Sequence of chain 4.A:
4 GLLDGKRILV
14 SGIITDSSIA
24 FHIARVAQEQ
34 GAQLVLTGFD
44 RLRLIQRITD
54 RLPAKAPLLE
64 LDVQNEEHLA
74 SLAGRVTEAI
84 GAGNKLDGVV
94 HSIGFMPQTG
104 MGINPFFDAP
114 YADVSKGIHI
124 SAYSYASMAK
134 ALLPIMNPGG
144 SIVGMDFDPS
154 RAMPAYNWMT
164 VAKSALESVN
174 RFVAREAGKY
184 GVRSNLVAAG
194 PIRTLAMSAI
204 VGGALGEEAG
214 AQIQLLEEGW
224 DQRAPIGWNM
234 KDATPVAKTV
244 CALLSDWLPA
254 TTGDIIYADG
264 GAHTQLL

A protein and the small-molecule ligand that binds it are described below.
Small molecule (SMILES): O=C(O)/C=C/c1cccc(C(F)(F)F)c1

Binding-site contacts:
Ligand atom C12 contacts residue PHE150 of chain 4.A at 4.0 Å (hydrophobic).
Ligand atom C12 contacts residue LEU219 of chain 4.A at 3.7 Å (hydrophobic).
Ligand atom C05 contacts residue TYR159 of chain 4.A at 3.7 Å (hydrophobic).
Ligand atom C08 contacts residue MET200 of chain 4.A at 3.5 Å (hydrophobic).
Ligand atom O01 contacts residue NAD1 of chain 4.B at 3.2 Å (h-bond).
Ligand atom C08 contacts residue NAD1 of chain 4.B at 3.8 Å.
Ligand atom F14 contacts residue MET156 of chain 4.A at 3.9 Å.
Ligand atom F14 contacts residue LEU219 of chain 4.A at 3.6 Å.
Ligand atom C02 contacts residue TYR159 of chain 4.A at 3.5 Å (hydrophobic).
Ligand atom C11 contacts residue TYR159 of chain 4.A at 3.8 Å (hydrophobic).
Ligand atom C08 contacts residue PRO194 of chain 4.A at 3.4 Å (hydrophobic).
Ligand atom C07 contacts residue MET200 of chain 4.A at 3.2 Å (hydrophobic).
Ligand atom F13 contacts residue ILE216 of chain 4.A at 3.0 Å.
Ligand atom C09 contacts residue MET200 of chain 4.A at 4.2 Å (hydrophobic).
Ligand atom C09 contacts residue ILE216 of chain 4.A at 3.6 Å (hydrophobic).
Ligand atom C09 contacts residue PRO194 of chain 4.A at 3.8 Å (hydrophobic).
Ligand atom O03 contacts residue NAD1 of chain 4.B at 2.6 Å (h-bond).
Ligand atom O03 contacts residue TYR159 of chain 4.A at 2.5 Å (h-bond).
Ligand atom C06 contacts residue PHE150 of chain 4.A at 4.2 Å (hydrophobic).
Ligand atom C05 contacts residue PHE150 of chain 4.A at 4.2 Å (hydrophobic).
Ligand atom F15 contacts residue ILE216 of chain 4.A at 3.6 Å.
Ligand atom C04 contacts residue TYR159 of chain 4.A at 3.4 Å (hydrophobic).
Ligand atom F14 contacts residue PHE150 of chain 4.A at 3.1 Å.
Ligand atom C04 contacts residue NAD1 of chain 4.B at 3.8 Å.
Ligand atom O03 contacts residue LYS166 of chain 4.A at 4.1 Å.
Ligand atom C06 contacts residue TYR159 of chain 4.A at 4.2 Å (hydrophobic).
Ligand atom C04 contacts residue MET200 of chain 4.A at 3.6 Å (hydrophobic).
Ligand atom F13 contacts residue LEU219 of chain 4.A at 3.1 Å.
Ligand atom C02 contacts residue NAD1 of chain 4.B at 3.3 Å.
Ligand atom C11 contacts residue PHE150 of chain 4.A at 3.6 Å (hydrophobic).
Ligand atom C05 contacts residue NAD1 of chain 4.B at 3.2 Å.
Ligand atom C06 contacts residue NAD1 of chain 4.B at 3.3 Å.
Ligand atom C12 contacts residue ILE216 of chain 4.A at 3.9 Å (hydrophobic).
Ligand atom F15 contacts residue LEU219 of chain 4.A at 3.9 Å.
Ligand atom C06 contacts residue MET200 of chain 4.A at 3.8 Å (hydrophobic).
Ligand atom C07 contacts residue NAD1 of chain 4.B at 2.8 Å.
Ligand atom F15 contacts residue TYR159 of chain 4.A at 3.4 Å.
Ligand atom C10 contacts residue PHE150 of chain 4.A at 3.9 Å (hydrophobic).
Ligand atom O01 contacts residue MET200 of chain 4.A at 4.0 Å.
Ligand atom C07 contacts residue PRO194 of chain 4.A at 4.0 Å (hydrophobic).